This small molecule binds to this protein.
Small molecule (SMILES): Nc1nc2c(ncn2[C@@H]2O[C@H](CO[P](=O)(O)O[C@@H]3[C@H](O)[C@@H](CO)O[C@H]3n3ccc(=O)[nH]c3=O)[C@@H](O)[C@H]2O)c(=O)[nH]1

Binding-site contacts:
Ligand atom N3G contacts residue U2G1 of chain 2.J at 3.1 Å (h-bond).
Ligand atom O6G contacts residue THR45 of chain 2.A at 2.9 Å (h-bond).
Ligand atom O3D contacts residue LYS104 of chain 2.A at 3.2 Å.
Ligand atom C6G contacts residue THR45 of chain 2.A at 3.7 Å.
Ligand atom C6G contacts residue ASN44 of chain 2.A at 3.8 Å.
Ligand atom O4B contacts residue ARG85 of chain 2.A at 3.4 Å (salt-bridge).
Ligand atom O6G contacts residue SO41 of chain 2.G at 3.7 Å.
Ligand atom C2G contacts residue SO41 of chain 2.G at 3.6 Å.
Ligand atom O6G contacts residue HIS12 of chain 2.B at 2.9 Å.
Ligand atom O3B contacts residue ALA122 of chain 2.A at 3.7 Å.
Ligand atom C2B contacts residue LYS66 of chain 2.A at 3.5 Å.
Ligand atom O2P contacts residue SER123 of chain 2.A at 3.2 Å (h-bond).
Ligand atom N9G contacts residue VAL43 of chain 2.A at 3.7 Å.
Ligand atom C8G contacts residue THR45 of chain 2.A at 3.5 Å.
Ligand atom C2B contacts residue ASP121 of chain 2.A at 3.3 Å.
Ligand atom O6G contacts residue PHE120 of chain 2.A at 3.6 Å.
Ligand atom N7G contacts residue VAL43 of chain 2.A at 3.8 Å.
Ligand atom O4B contacts residue VAL43 of chain 2.A at 3.8 Å.
Ligand atom N2G contacts residue PHE120 of chain 2.A at 3.6 Å.
Ligand atom O2P contacts residue ALA122 of chain 2.A at 3.4 Å.
Ligand atom C6G contacts residue PHE120 of chain 2.A at 3.6 Å (hydrophobic).
Ligand atom C2G contacts residue U2G1 of chain 2.J at 3.5 Å.
Ligand atom O2D contacts residue SER123 of chain 2.A at 3.5 Å (h-bond).
Ligand atom N7G contacts residue PHE120 of chain 2.A at 3.7 Å.
Ligand atom C8G contacts residue VAL43 of chain 2.A at 3.4 Å (hydrophobic).
Ligand atom O1P contacts residue SER123 of chain 2.A at 2.5 Å (h-bond).
Ligand atom C2G contacts residue PHE120 of chain 2.A at 3.4 Å (hydrophobic).
Ligand atom O6G contacts residue ASN44 of chain 2.A at 3.4 Å.
Ligand atom N2G contacts residue SO41 of chain 2.G at 2.9 Å (h-bond).
Ligand atom C5G contacts residue THR45 of chain 2.A at 3.8 Å.
Ligand atom O2D contacts residue LYS104 of chain 2.A at 3.7 Å.
Ligand atom N7G contacts residue THR45 of chain 2.A at 2.6 Å (h-bond).
Ligand atom N1G contacts residue SO41 of chain 2.G at 2.8 Å (h-bond).
Ligand atom C5G contacts residue PHE120 of chain 2.A at 3.6 Å (hydrophobic).
Ligand atom O2B contacts residue LYS66 of chain 2.A at 2.9 Å.
Ligand atom C6G contacts residue SO41 of chain 2.G at 3.7 Å.
Ligand atom O3D contacts residue SER123 of chain 2.A at 2.9 Å (h-bond).
Ligand atom N2G contacts residue U2G1 of chain 2.J at 3.0 Å (h-bond).
Ligand atom N1G contacts residue PHE120 of chain 2.A at 3.4 Å (h-bond).
Ligand atom P contacts residue SER123 of chain 2.A at 3.4 Å.

Sequence of chain 2.A:
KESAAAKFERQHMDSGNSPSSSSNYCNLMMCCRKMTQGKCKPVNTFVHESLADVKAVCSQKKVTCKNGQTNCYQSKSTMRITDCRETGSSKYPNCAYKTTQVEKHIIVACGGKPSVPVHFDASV

Sequence of chain 2.B:
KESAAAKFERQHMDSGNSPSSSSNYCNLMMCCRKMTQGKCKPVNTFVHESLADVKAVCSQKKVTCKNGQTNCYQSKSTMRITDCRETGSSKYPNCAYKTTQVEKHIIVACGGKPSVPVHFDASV

Sequence of chain 1.B:
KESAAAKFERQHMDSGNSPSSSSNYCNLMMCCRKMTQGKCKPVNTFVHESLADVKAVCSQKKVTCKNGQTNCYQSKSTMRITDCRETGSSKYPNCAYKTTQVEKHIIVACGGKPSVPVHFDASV